Sequence of chain 1.A:
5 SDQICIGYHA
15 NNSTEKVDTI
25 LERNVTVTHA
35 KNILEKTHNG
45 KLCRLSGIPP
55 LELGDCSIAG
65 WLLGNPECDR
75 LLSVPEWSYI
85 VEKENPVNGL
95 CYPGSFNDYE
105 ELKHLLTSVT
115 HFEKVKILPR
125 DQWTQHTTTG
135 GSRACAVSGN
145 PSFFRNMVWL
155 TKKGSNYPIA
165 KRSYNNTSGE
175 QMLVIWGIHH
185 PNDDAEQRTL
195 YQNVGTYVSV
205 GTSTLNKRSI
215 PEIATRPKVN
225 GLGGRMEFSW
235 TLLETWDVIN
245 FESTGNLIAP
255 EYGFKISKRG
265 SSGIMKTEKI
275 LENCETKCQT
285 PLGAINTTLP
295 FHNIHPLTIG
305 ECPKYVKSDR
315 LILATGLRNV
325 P

Binding-site contacts:
Ligand atom C1 contacts residue ASN16 of chain 1.A at 1.5 Å.
Ligand atom C2 contacts residue ASN16 of chain 1.A at 2.7 Å.
Ligand atom C3 contacts residue ASN16 of chain 1.A at 3.9 Å.
Ligand atom O7 contacts residue ASN16 of chain 1.A at 3.7 Å.
Ligand atom O6 contacts residue ASN16 of chain 1.A at 4.0 Å.
Ligand atom C6 contacts residue ASN16 of chain 1.A at 4.2 Å.
Ligand atom C4 contacts residue ASN16 of chain 1.A at 4.4 Å.
Ligand atom N2 contacts residue ASN16 of chain 1.A at 3.1 Å (h-bond).
Ligand atom C7 contacts residue ASN16 of chain 1.A at 3.6 Å.
Ligand atom C5 contacts residue ASN16 of chain 1.A at 3.7 Å.
Ligand atom O5 contacts residue ASN16 of chain 1.A at 2.4 Å (h-bond).

The small molecule below binds the protein below.
Small molecule (SMILES): CC(=O)N[C@@H]1[C@@H](O)[C@H](O)[C@@H](CO)O[C@H]1O